Binding-site contacts:
Ligand atom P contacts residue SER224 of chain 1.A at 3.6 Å.
Ligand atom OP3 contacts residue THR96 of chain 1.A at 2.6 Å (h-bond).
Ligand atom OP1 contacts residue HIS226 of chain 1.A at 2.9 Å (h-bond).
Ligand atom C2 contacts residue ASP201 of chain 1.A at 3.5 Å.
Ligand atom SG contacts residue ARG359 of chain 1.A at 3.4 Å (salt-bridge).
Ligand atom N1 contacts residue HIS124 of chain 1.A at 3.5 Å.
Ligand atom O3 contacts residue ASN176 of chain 1.A at 3.0 Å.
Ligand atom C2A contacts residue ASP201 of chain 1.A at 3.6 Å.
Ligand atom C5M contacts residue HIS124 of chain 1.A at 3.6 Å.
Ligand atom OXT contacts residue ASN176 of chain 1.A at 3.0 Å (h-bond).
Ligand atom CB contacts residue ARG57 of chain 2.A at 3.6 Å.
Ligand atom CB contacts residue ARG359 of chain 1.A at 3.4 Å.
Ligand atom O contacts residue ARG359 of chain 1.A at 2.7 Å (salt-bridge).
Ligand atom O contacts residue ALA31 of chain 1.A at 3.3 Å (h-bond).
Ligand atom OXT contacts residue ARG379 of chain 1.A at 3.1 Å (salt-bridge).
Ligand atom C3 contacts residue LYS227 of chain 1.A at 3.5 Å.
Ligand atom N contacts residue HIS124 of chain 1.A at 2.7 Å (h-bond).
Ligand atom P contacts residue THR96 of chain 1.A at 3.6 Å.
Ligand atom C contacts residue ALA31 of chain 1.A at 3.2 Å (hydrophobic).
Ligand atom N1 contacts residue ALA203 of chain 1.A at 3.5 Å.
Ligand atom C4A contacts residue LYS227 of chain 1.A at 2.9 Å.
Ligand atom SG contacts residue ARG57 of chain 2.A at 3.1 Å (salt-bridge).
Ligand atom O contacts residue ALA32 of chain 1.A at 3.2 Å.
Ligand atom C6 contacts residue ASP201 of chain 1.A at 3.5 Å.
Ligand atom O contacts residue ARG379 of chain 1.A at 3.0 Å (salt-bridge).
Ligand atom C3 contacts residue HIS124 of chain 1.A at 3.5 Å.
Ligand atom O3 contacts residue GLN204 of chain 1.A at 2.8 Å (h-bond).
Ligand atom SG contacts residue HIS124 of chain 1.A at 3.3 Å (h-bond).
Ligand atom C4 contacts residue HIS124 of chain 1.A at 3.3 Å.
Ligand atom C4 contacts residue LYS227 of chain 1.A at 3.1 Å.
Ligand atom C2 contacts residue ALA203 of chain 1.A at 3.6 Å (hydrophobic).
Ligand atom OXT contacts residue ALA31 of chain 1.A at 3.4 Å (h-bond).
Ligand atom C contacts residue ARG359 of chain 1.A at 3.2 Å.
Ligand atom SG contacts residue CSS364 of chain 1.A at 3.4 Å (h-bond).
Ligand atom OP4 contacts residue THR95 of chain 1.A at 3.6 Å.
Ligand atom OP1 contacts residue SER224 of chain 1.A at 2.5 Å (h-bond).
Ligand atom OP2 contacts residue THR278 of chain 2.A at 2.6 Å (h-bond).
Ligand atom N1 contacts residue ASP201 of chain 1.A at 2.7 Å (salt-bridge).
Ligand atom C4A contacts residue HIS124 of chain 1.A at 3.6 Å.
Ligand atom C5 contacts residue HIS124 of chain 1.A at 3.6 Å.

Sequence of chain 1.A:
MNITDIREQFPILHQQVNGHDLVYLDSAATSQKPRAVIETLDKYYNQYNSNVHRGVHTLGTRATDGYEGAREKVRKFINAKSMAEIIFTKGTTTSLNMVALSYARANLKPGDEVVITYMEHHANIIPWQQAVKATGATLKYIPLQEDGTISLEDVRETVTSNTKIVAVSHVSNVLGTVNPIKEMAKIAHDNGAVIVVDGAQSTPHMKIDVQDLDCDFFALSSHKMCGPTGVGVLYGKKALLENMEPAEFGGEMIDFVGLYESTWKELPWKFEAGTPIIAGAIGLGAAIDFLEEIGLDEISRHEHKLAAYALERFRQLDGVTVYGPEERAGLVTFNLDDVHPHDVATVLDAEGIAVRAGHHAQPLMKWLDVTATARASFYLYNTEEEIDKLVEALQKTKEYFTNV

Sequence of chain 2.A:
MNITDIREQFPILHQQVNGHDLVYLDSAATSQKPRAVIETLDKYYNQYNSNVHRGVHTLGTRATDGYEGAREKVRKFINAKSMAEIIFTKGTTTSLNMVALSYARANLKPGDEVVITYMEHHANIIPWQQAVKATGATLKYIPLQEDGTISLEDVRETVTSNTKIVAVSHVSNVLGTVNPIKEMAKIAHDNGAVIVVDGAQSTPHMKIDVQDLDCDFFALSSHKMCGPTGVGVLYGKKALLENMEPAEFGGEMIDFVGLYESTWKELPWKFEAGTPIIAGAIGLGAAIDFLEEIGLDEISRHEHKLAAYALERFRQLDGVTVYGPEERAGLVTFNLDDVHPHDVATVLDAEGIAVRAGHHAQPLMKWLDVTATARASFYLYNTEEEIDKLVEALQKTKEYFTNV

The small molecule below binds the protein below.
Small molecule (SMILES): Cc1ncc(COP(=O)(O)O)c(CN[C@@H](CS)C(=O)O)c1O